Binding-site contacts:
Ligand atom C4 contacts residue SER193 of chain 1.B at 3.4 Å.
Ligand atom C7 contacts residue ASN174 of chain 1.B at 3.2 Å.
Ligand atom O5 contacts residue SER193 of chain 1.B at 2.3 Å (h-bond).
Ligand atom C5 contacts residue ASN174 of chain 1.B at 4.3 Å.
Ligand atom C7 contacts residue SER193 of chain 1.B at 4.3 Å.
Ligand atom O4 contacts residue SER193 of chain 1.B at 4.3 Å.
Ligand atom C2 contacts residue ASN211 of chain 1.B at 4.0 Å.
Ligand atom C3 contacts residue SER193 of chain 1.B at 2.8 Å.
Ligand atom O2 contacts residue ASN211 of chain 1.B at 4.3 Å.
Ligand atom O3 contacts residue SER193 of chain 1.B at 4.0 Å.
Ligand atom O4 contacts residue ASN174 of chain 1.B at 4.2 Å.
Ligand atom O6 contacts residue ASN174 of chain 1.B at 4.2 Å.
Ligand atom C1 contacts residue ASN211 of chain 1.B at 4.1 Å.
Ligand atom C5 contacts residue SER193 of chain 1.B at 2.9 Å.
Ligand atom C6 contacts residue ASN174 of chain 1.B at 4.2 Å.
Ligand atom C1 contacts residue SER193 of chain 1.B at 1.3 Å.
Ligand atom C2 contacts residue SER193 of chain 1.B at 2.4 Å.
Ligand atom O7 contacts residue SER193 of chain 1.B at 3.8 Å.
Ligand atom C6 contacts residue SER193 of chain 1.B at 4.2 Å.
Ligand atom O7 contacts residue ASN174 of chain 1.B at 3.8 Å.
Ligand atom O2 contacts residue SER193 of chain 1.B at 3.6 Å.

Sequence of chain 1.B:
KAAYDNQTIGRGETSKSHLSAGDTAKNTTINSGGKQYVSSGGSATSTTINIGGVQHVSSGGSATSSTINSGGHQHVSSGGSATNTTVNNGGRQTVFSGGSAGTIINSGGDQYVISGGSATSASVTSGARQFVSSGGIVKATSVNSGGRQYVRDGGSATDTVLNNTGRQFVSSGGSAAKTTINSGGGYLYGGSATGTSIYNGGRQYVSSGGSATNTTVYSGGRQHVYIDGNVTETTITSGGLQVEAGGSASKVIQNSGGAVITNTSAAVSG

A protein and the small-molecule ligand that binds it are described below.
Small molecule (SMILES): OC[C@@H](O)[C@H]1O[C@H](O)[C@@H](O)[C@@H](O)[C@@H]1O